Binding-site contacts:
Ligand atom C4 contacts residue ASN159 of chain 1.A at 4.2 Å.
Ligand atom N2 contacts residue ASN159 of chain 1.A at 2.9 Å (h-bond).
Ligand atom N2 contacts residue GLU135 of chain 1.A at 3.4 Å (salt-bridge).
Ligand atom C2 contacts residue GLU135 of chain 1.A at 4.5 Å.
Ligand atom C8 contacts residue ASN159 of chain 1.A at 3.3 Å.
Ligand atom C1 contacts residue ASN159 of chain 1.A at 1.4 Å.
Ligand atom C5 contacts residue ASN159 of chain 1.A at 3.7 Å.
Ligand atom O7 contacts residue ASN159 of chain 1.A at 3.8 Å.
Ligand atom C7 contacts residue GLU135 of chain 1.A at 3.9 Å.
Ligand atom O7 contacts residue LYS137 of chain 1.A at 3.7 Å.
Ligand atom O5 contacts residue ASN158 of chain 1.A at 3.9 Å.
Ligand atom C1 contacts residue ASN158 of chain 1.A at 4.2 Å.
Ligand atom C7 contacts residue ASN159 of chain 1.A at 3.1 Å.
Ligand atom O5 contacts residue ASN159 of chain 1.A at 2.4 Å (h-bond).
Ligand atom C7 contacts residue LYS137 of chain 1.A at 3.9 Å.
Ligand atom C3 contacts residue ASN159 of chain 1.A at 3.8 Å.
Ligand atom C2 contacts residue ASN159 of chain 1.A at 2.4 Å.
Ligand atom C8 contacts residue GLU135 of chain 1.A at 3.6 Å.
Ligand atom C8 contacts residue LYS137 of chain 1.A at 3.4 Å.

This protein binds this small molecule.
Small molecule (SMILES): CC(=O)N[C@H]1[C@H](O[C@H]2[C@H](O)[C@@H](NC(C)=O)CO[C@@H]2CO)O[C@H](CO)[C@@H](O[C@@H]2O[C@H](CO)[C@@H](O)[C@H](O[C@H]3O[C@H](CO)[C@@H](O)[C@H](O)[C@@H]3O)[C@@H]2O)[C@@H]1O

Sequence of chain 1.A:
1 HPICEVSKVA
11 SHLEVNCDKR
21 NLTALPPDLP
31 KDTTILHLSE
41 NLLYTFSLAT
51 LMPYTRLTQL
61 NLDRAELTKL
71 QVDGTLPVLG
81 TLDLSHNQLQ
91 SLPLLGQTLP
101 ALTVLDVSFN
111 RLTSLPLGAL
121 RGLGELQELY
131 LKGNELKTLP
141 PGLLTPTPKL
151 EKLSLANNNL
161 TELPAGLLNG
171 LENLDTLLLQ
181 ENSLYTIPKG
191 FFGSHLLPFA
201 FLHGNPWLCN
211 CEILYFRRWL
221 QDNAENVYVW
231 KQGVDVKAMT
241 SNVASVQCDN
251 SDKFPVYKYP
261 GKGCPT